Sequence of chain 1.B:
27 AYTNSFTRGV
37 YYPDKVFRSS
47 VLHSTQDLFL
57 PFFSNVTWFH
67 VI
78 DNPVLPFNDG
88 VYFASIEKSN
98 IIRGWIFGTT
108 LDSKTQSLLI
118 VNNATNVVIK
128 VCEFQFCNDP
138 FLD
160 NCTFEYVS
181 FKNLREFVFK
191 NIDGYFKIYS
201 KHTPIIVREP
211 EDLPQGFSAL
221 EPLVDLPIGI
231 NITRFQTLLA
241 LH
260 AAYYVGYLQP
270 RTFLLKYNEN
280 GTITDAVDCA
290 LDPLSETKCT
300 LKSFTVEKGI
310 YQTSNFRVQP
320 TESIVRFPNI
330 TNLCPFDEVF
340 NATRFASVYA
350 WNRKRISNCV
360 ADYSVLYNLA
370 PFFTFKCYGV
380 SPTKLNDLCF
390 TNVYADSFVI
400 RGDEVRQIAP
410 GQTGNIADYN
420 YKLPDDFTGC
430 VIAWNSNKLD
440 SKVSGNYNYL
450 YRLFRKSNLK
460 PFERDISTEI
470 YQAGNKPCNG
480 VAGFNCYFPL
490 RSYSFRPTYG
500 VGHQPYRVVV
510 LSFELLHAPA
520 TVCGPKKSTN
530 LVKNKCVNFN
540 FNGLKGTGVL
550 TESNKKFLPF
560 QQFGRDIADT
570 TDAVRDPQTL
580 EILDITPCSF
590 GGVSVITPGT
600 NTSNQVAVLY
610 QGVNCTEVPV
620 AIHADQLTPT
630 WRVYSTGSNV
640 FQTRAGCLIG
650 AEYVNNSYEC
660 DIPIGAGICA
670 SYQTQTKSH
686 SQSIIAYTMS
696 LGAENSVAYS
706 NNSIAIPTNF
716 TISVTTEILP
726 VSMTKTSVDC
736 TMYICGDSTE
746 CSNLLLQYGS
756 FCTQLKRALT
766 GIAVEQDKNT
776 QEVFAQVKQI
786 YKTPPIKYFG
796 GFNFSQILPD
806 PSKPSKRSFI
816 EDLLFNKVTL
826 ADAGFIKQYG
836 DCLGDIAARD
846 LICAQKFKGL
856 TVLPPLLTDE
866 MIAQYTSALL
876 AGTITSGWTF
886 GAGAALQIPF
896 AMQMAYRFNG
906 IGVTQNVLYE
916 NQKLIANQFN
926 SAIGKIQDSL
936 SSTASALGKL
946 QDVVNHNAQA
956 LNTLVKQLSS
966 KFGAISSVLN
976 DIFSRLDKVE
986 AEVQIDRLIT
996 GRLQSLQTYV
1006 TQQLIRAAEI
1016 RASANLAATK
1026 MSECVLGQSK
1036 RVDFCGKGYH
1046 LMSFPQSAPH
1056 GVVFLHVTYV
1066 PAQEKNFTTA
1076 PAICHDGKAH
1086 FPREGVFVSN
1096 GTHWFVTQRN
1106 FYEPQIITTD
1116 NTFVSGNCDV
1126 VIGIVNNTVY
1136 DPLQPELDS

This protein binds this small molecule.
Small molecule (SMILES): CC(=O)N[C@@H]1[C@@H](O)[C@H](O)[C@@H](CO)O[C@H]1O

Binding-site contacts:
Ligand atom C1 contacts residue ASN1131 of chain 1.B at 1.4 Å.
Ligand atom O7 contacts residue ILE1129 of chain 1.B at 4.2 Å.
Ligand atom C8 contacts residue ASN1131 of chain 1.B at 4.1 Å.
Ligand atom C7 contacts residue ILE1129 of chain 1.B at 4.5 Å (hydrophobic).
Ligand atom C2 contacts residue ASN1131 of chain 1.B at 2.5 Å.
Ligand atom C7 contacts residue ASN1131 of chain 1.B at 3.7 Å.
Ligand atom C4 contacts residue ASN1131 of chain 1.B at 4.2 Å.
Ligand atom C3 contacts residue ASN1131 of chain 1.B at 3.8 Å.
Ligand atom C5 contacts residue ASN1131 of chain 1.B at 3.7 Å.
Ligand atom N2 contacts residue ASN1131 of chain 1.B at 3.0 Å (h-bond).
Ligand atom O5 contacts residue ASN1131 of chain 1.B at 2.4 Å (h-bond).
Ligand atom C8 contacts residue ILE1129 of chain 1.B at 3.9 Å (hydrophobic).